Binding-site contacts:
Ligand atom OG1 contacts residue PRO48 of chain 21.O at 3.1 Å.
Ligand atom N contacts residue VAL50 of chain 21.O at 3.6 Å (h-bond).
Ligand atom NH2 contacts residue MET606 of chain 21.O at 4.2 Å.
Ligand atom CB contacts residue ALA34 of chain 21.N at 4.3 Å (hydrophobic).
Ligand atom CB contacts residue PRO48 of chain 21.O at 3.9 Å (hydrophobic).
Ligand atom CB contacts residue THR49 of chain 21.O at 4.0 Å.
Ligand atom C contacts residue PRO48 of chain 21.O at 3.9 Å (hydrophobic).
Ligand atom C contacts residue PRO52 of chain 21.O at 4.2 Å (hydrophobic).
Ligand atom NH1 contacts residue GLY27 of chain 21.N at 4.4 Å.
Ligand atom CD1 contacts residue ALA34 of chain 21.N at 4.3 Å (hydrophobic).
Ligand atom C contacts residue VAL50 of chain 21.O at 3.6 Å (hydrophobic).
Ligand atom CD2 contacts residue ASP55 of chain 21.O at 3.8 Å.
Ligand atom CB contacts residue VAL56 of chain 21.O at 4.2 Å (hydrophobic).
Ligand atom CD2 contacts residue HIS54 of chain 21.O at 4.4 Å.
Ligand atom CB contacts residue TYR38 of chain 21.N at 3.6 Å (hydrophobic).
Ligand atom CE2 contacts residue ASP55 of chain 21.O at 3.6 Å.
Ligand atom O contacts residue GLY17 of chain 21.O at 4.0 Å.
Ligand atom NH1 contacts residue MET606 of chain 21.O at 4.0 Å.
Ligand atom CD1 contacts residue TYR38 of chain 21.N at 4.4 Å (hydrophobic).
Ligand atom OG1 contacts residue THR49 of chain 21.O at 4.2 Å.
Ligand atom O contacts residue VAL50 of chain 21.O at 3.7 Å.
Ligand atom CD2 contacts residue TYR38 of chain 21.N at 3.8 Å (hydrophobic).
Ligand atom CA contacts residue ALA51 of chain 21.O at 4.4 Å (hydrophobic).
Ligand atom O contacts residue THR49 of chain 21.O at 4.2 Å.
Ligand atom O contacts residue ALA34 of chain 21.N at 4.1 Å.
Ligand atom CZ contacts residue PHE31 of chain 21.N at 4.2 Å (hydrophobic).
Ligand atom CD2 contacts residue VAL56 of chain 21.O at 3.8 Å (hydrophobic).
Ligand atom N contacts residue VAL50 of chain 21.O at 4.2 Å.
Ligand atom CA contacts residue PRO52 of chain 21.O at 4.1 Å (hydrophobic).
Ligand atom CE2 contacts residue THR599 of chain 21.O at 4.2 Å.
Ligand atom CA contacts residue VAL50 of chain 21.O at 3.0 Å (hydrophobic).
Ligand atom NH2 contacts residue THR602 of chain 21.O at 4.4 Å.
Ligand atom CZ contacts residue PHE31 of chain 21.N at 4.3 Å (hydrophobic).
Ligand atom CB contacts residue PRO52 of chain 21.O at 3.8 Å (hydrophobic).
Ligand atom CG contacts residue TYR38 of chain 21.N at 3.7 Å (hydrophobic).
Ligand atom N contacts residue PRO52 of chain 21.O at 4.0 Å.
Ligand atom O contacts residue PRO48 of chain 21.O at 3.4 Å.
Ligand atom O contacts residue PRO52 of chain 21.O at 4.0 Å.
Ligand atom NH1 contacts residue PHE31 of chain 21.N at 3.0 Å.
Ligand atom CA contacts residue PRO48 of chain 21.O at 4.2 Å (hydrophobic).

This protein binds this small molecule.
Small molecule (SMILES): CSCC[C@H](NC(=O)[C@H](Cc1ccccc1)NC(=O)[C@H]1CCCN1C(=O)[C@@H](N)CCCN=C(N)N)C(=O)NCC(=O)N[C@@H](C=O)[C@@H](C)O

Sequence of chain 21.P:
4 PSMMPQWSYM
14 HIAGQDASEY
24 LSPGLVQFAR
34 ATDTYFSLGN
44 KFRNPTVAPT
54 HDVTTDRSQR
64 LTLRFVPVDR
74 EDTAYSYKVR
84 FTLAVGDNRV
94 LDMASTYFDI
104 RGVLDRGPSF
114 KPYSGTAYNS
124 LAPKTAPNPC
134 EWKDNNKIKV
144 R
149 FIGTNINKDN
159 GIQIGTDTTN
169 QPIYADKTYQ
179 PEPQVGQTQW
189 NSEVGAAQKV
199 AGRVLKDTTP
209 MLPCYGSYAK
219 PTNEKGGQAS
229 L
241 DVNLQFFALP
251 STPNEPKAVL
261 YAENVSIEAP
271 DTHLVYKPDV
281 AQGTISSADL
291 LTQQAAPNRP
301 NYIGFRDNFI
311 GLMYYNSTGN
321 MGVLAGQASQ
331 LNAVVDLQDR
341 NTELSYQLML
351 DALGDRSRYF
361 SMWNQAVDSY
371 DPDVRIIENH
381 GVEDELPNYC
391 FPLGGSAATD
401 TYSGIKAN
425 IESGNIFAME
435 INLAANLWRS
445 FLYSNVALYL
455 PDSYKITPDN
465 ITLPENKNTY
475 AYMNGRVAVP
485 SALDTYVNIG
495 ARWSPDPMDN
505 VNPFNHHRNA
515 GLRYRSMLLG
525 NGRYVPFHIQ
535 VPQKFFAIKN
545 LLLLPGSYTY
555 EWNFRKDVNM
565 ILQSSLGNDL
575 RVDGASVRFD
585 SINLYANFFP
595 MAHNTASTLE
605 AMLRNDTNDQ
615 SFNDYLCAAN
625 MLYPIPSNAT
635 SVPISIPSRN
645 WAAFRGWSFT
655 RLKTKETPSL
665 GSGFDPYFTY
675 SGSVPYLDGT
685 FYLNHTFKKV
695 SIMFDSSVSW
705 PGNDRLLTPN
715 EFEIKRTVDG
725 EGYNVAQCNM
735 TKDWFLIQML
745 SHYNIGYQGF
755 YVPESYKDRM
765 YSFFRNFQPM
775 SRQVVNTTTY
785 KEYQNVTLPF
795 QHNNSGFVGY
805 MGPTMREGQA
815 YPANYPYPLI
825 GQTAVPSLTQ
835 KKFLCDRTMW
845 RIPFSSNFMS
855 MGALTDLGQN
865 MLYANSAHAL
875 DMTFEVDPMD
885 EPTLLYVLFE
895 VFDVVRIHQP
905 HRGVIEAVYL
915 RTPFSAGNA

Sequence of chain 21.O:
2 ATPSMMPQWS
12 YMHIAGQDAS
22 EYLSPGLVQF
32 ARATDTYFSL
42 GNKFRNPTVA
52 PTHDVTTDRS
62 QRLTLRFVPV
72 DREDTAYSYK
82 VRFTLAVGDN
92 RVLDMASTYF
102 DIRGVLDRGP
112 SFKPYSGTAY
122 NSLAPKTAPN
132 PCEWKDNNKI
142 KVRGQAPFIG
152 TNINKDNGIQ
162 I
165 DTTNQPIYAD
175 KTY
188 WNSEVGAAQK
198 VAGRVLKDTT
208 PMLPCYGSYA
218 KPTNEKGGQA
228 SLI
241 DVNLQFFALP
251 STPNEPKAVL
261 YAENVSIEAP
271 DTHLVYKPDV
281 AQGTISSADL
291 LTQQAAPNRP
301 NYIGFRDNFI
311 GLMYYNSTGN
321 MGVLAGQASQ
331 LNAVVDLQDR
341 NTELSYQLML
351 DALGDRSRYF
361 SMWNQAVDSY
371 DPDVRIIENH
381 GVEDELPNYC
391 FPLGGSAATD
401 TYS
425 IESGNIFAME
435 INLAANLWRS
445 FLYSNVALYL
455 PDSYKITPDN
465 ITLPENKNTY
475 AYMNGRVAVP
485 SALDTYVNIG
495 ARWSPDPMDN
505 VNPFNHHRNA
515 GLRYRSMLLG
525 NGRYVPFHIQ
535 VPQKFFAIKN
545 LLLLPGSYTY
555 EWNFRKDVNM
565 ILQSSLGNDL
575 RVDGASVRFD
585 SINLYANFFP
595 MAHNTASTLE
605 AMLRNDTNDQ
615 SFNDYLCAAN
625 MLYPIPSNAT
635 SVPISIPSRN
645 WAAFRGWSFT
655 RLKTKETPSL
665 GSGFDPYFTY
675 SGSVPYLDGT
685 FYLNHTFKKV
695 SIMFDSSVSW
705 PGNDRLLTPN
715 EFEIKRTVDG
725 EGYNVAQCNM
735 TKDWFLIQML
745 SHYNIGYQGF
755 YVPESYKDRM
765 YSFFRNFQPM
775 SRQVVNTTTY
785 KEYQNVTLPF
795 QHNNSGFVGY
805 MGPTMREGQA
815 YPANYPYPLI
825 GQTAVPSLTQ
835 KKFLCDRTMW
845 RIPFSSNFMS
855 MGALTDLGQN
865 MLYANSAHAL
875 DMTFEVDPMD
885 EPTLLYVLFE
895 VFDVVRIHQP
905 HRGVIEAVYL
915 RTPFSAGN

Sequence of chain 21.N:
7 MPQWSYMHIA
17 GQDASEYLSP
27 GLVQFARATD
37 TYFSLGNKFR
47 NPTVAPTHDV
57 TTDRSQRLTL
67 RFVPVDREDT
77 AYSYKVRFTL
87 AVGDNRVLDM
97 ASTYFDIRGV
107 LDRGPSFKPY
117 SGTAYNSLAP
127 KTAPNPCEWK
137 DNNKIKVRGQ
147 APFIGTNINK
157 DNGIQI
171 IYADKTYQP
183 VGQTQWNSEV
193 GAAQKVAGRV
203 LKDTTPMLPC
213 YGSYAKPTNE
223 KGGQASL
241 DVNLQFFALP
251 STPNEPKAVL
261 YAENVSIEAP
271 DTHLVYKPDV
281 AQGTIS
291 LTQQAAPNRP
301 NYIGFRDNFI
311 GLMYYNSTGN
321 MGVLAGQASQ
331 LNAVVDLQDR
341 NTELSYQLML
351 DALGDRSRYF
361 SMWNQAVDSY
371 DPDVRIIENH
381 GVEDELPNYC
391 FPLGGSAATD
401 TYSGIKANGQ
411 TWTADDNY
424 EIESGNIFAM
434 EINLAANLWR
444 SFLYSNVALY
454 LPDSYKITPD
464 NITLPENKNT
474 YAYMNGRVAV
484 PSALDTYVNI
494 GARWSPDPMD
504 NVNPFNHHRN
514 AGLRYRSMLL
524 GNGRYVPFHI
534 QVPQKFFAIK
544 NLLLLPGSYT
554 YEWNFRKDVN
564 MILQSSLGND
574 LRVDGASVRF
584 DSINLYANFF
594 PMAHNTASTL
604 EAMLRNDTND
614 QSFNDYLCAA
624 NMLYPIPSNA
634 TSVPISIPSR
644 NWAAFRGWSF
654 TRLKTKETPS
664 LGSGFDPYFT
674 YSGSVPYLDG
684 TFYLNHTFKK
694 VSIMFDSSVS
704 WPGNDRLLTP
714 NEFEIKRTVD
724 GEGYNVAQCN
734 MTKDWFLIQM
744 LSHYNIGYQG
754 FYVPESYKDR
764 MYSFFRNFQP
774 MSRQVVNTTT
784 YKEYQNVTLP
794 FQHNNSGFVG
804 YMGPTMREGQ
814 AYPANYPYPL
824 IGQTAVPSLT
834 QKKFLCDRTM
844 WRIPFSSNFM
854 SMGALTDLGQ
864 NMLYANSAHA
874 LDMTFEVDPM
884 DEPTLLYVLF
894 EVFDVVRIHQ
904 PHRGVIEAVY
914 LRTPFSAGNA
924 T